Binding-site contacts:
Ligand atom C11 contacts residue THR1 of chain 1.N at 2.5 Å.
Ligand atom C26 contacts residue THR21 of chain 1.N at 3.8 Å.
Ligand atom C27 contacts residue THR21 of chain 1.N at 3.6 Å.
Ligand atom C3 contacts residue THR31 of chain 1.N at 3.7 Å.
Ligand atom C11 contacts residue THR21 of chain 1.N at 3.7 Å.
Ligand atom C4 contacts residue ALA49 of chain 1.N at 3.8 Å (hydrophobic).
Ligand atom C1 contacts residue ARG45 of chain 1.N at 3.3 Å.
Ligand atom C8 contacts residue THR1 of chain 1.N at 2.4 Å.
Ligand atom N22 contacts residue GLY47 of chain 1.N at 2.9 Å (h-bond).
Ligand atom N25 contacts residue THR21 of chain 1.N at 3.0 Å (h-bond).
Ligand atom C7 contacts residue GLY47 of chain 1.N at 3.5 Å.
Ligand atom N22 contacts residue THR1 of chain 1.N at 3.7 Å.
Ligand atom C12 contacts residue THR1 of chain 1.N at 2.5 Å.
Ligand atom C7 contacts residue THR1 of chain 1.N at 2.7 Å.
Ligand atom C11 contacts residue SER168 of chain 1.N at 3.4 Å.
Ligand atom C10 contacts residue THR1 of chain 1.N at 1.5 Å.
Ligand atom O49 contacts residue THR20 of chain 1.N at 3.3 Å.
Ligand atom C24 contacts residue GLY47 of chain 1.N at 3.5 Å.
Ligand atom C6 contacts residue THR1 of chain 1.N at 3.7 Å.
Ligand atom O39 contacts residue ALA49 of chain 1.N at 3.2 Å (h-bond).
Ligand atom C2 contacts residue ARG45 of chain 1.N at 3.2 Å.
Ligand atom C42 contacts residue GLY47 of chain 1.N at 3.6 Å.
Ligand atom C3 contacts residue ARG45 of chain 1.N at 3.6 Å.
Ligand atom O13 contacts residue THR1 of chain 1.N at 3.1 Å (h-bond).
Ligand atom O37 contacts residue THR22 of chain 1.N at 3.8 Å.
Ligand atom O21 contacts residue THR1 of chain 1.N at 2.4 Å (h-bond).
Ligand atom C12 contacts residue SER129 of chain 1.N at 3.7 Å.
Ligand atom C4 contacts residue THR20 of chain 1.N at 3.1 Å.
Ligand atom C27 contacts residue THR22 of chain 1.N at 3.7 Å.
Ligand atom O49 contacts residue THR21 of chain 1.N at 3.3 Å (h-bond).
Ligand atom C7 contacts residue ARG45 of chain 1.N at 3.8 Å.
Ligand atom O21 contacts residue SER46 of chain 1.N at 3.5 Å.
Ligand atom C8 contacts residue GLY47 of chain 1.N at 3.8 Å.
Ligand atom O45 contacts residue THR94 of chain 1.N at 3.5 Å.
Ligand atom C38 contacts residue THR20 of chain 1.N at 3.8 Å.
Ligand atom C5 contacts residue THR20 of chain 1.N at 3.6 Å.
Ligand atom C23 contacts residue GLY47 of chain 1.N at 3.6 Å.
Ligand atom O21 contacts residue GLY47 of chain 1.N at 2.9 Å (h-bond).
Ligand atom O37 contacts residue THR21 of chain 1.N at 3.7 Å.
Ligand atom C9 contacts residue THR1 of chain 1.N at 1.4 Å.

Sequence of chain 1.N:
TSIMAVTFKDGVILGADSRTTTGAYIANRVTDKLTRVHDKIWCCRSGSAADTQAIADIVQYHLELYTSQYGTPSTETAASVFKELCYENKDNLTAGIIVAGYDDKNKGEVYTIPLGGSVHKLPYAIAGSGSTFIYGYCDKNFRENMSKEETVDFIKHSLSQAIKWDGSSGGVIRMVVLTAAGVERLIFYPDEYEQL

This small molecule binds to this protein.
Small molecule (SMILES): COc1ccc(C[C@H](NC(=O)[C@H](C)NC(=O)CN2CCOCC2)C(=O)N[C@@H](Cc2ccccc2)[C@@H](O)[C@H](C)CO)cc1

Sequence of chain 1.H:
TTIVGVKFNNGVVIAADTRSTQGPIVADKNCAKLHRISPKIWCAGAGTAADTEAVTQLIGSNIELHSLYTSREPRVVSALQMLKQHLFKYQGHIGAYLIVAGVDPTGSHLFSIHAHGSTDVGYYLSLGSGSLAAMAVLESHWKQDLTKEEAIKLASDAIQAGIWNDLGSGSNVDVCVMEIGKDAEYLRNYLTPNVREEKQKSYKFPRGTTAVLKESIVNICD